Binding-site contacts:
Ligand atom N4 contacts residue PRO204 of chain 1.A at 3.1 Å (h-bond).
Ligand atom PB contacts residue LYS22 of chain 1.A at 3.4 Å.
Ligand atom O3B contacts residue GLY19 of chain 1.A at 3.6 Å.
Ligand atom PB contacts residue GLY21 of chain 1.A at 3.7 Å.
Ligand atom O1B contacts residue LYS22 of chain 1.A at 3.3 Å (salt-bridge).
Ligand atom O2B contacts residue MG1 of chain 1.F at 3.4 Å.
Ligand atom O1B contacts residue THR23 of chain 1.A at 2.9 Å (h-bond).
Ligand atom N4 contacts residue GLY176 of chain 1.A at 2.8 Å (h-bond).
Ligand atom N3 contacts residue ALA207 of chain 1.A at 3.0 Å (h-bond).
Ligand atom O3B contacts residue LYS22 of chain 1.A at 2.8 Å (salt-bridge).
Ligand atom N3 contacts residue ALA208 of chain 1.A at 3.8 Å.
Ligand atom O2A contacts residue THR23 of chain 1.A at 3.9 Å.
Ligand atom O3A contacts residue GLY21 of chain 1.A at 3.0 Å (h-bond).
Ligand atom C2 contacts residue ALA207 of chain 1.A at 3.6 Å (hydrophobic).
Ligand atom O1A contacts residue THR23 of chain 1.A at 2.9 Å (h-bond).
Ligand atom C2 contacts residue ALA208 of chain 1.A at 3.6 Å (hydrophobic).
Ligand atom O1A contacts residue VAL24 of chain 1.A at 3.0 Å (h-bond).
Ligand atom O1A contacts residue GLY21 of chain 1.A at 3.0 Å.
Ligand atom O2 contacts residue ALA208 of chain 1.A at 3.0 Å (h-bond).
Ligand atom O1B contacts residue MG1 of chain 1.F at 2.1 Å.
Ligand atom N4 contacts residue LEU203 of chain 1.A at 3.4 Å (h-bond).
Ligand atom N4 contacts residue SER177 of chain 1.A at 3.8 Å.
Ligand atom PB contacts residue GLY19 of chain 1.A at 3.7 Å.
Ligand atom O1A contacts residue LYS22 of chain 1.A at 3.4 Å (salt-bridge).
Ligand atom O3B contacts residue GLY21 of chain 1.A at 3.0 Å (h-bond).
Ligand atom O3A contacts residue VAL20 of chain 1.A at 3.7 Å.
Ligand atom O3A contacts residue LYS22 of chain 1.A at 3.7 Å.
Ligand atom O3A contacts residue GLY19 of chain 1.A at 3.4 Å.
Ligand atom PB contacts residue MG1 of chain 1.F at 3.3 Å.
Ligand atom O2 contacts residue ALA207 of chain 1.A at 3.4 Å (h-bond).
Ligand atom O1B contacts residue GLU115 of chain 1.A at 3.2 Å (salt-bridge).
Ligand atom C2 contacts residue GLY206 of chain 1.A at 3.8 Å.
Ligand atom C5 contacts residue GLY176 of chain 1.A at 3.5 Å.
Ligand atom PA contacts residue GLY21 of chain 1.A at 3.5 Å.
Ligand atom O5' contacts residue GLY21 of chain 1.A at 3.5 Å.
Ligand atom O3B contacts residue VAL20 of chain 1.A at 3.2 Å (h-bond).
Ligand atom O2 contacts residue GLY206 of chain 1.A at 3.4 Å.
Ligand atom N3 contacts residue GLY206 of chain 1.A at 3.3 Å (h-bond).
Ligand atom O2B contacts residue GLY19 of chain 1.A at 3.0 Å (h-bond).
Ligand atom C4 contacts residue GLY176 of chain 1.A at 3.6 Å.

Sequence of chain 1.A:
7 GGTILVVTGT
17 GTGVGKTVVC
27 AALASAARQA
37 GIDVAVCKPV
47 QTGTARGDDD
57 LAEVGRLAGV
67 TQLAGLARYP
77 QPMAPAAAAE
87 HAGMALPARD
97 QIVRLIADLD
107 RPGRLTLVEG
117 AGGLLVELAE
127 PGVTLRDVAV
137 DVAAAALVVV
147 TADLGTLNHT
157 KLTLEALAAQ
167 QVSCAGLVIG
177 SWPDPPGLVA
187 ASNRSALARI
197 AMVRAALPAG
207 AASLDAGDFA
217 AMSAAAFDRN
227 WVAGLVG

The protein below binds the small molecule below.
Small molecule (SMILES): Nc1ccn([C@H]2C[C@H](O)[C@@H](CO[P](=O)(O)OP(=O)(O)O)O2)c(=O)n1